Sequence of chain 1.M:
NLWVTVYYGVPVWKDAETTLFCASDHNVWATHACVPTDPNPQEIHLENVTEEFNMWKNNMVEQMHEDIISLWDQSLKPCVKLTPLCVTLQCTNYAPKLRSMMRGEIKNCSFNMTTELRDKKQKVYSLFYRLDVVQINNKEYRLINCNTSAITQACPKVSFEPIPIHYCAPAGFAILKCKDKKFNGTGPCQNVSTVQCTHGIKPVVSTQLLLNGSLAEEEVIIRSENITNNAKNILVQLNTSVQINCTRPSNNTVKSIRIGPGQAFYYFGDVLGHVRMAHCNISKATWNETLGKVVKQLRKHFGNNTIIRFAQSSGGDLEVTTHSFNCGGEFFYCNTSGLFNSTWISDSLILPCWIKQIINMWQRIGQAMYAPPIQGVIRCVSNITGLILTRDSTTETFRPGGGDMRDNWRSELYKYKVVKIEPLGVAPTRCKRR

Binding-site contacts:
Ligand atom N2 contacts residue ASN265 of chain 1.M at 2.9 Å (h-bond).
Ligand atom C3 contacts residue ASN265 of chain 1.M at 3.7 Å.
Ligand atom C1 contacts residue GLN263 of chain 1.M at 4.0 Å.
Ligand atom C8 contacts residue ILE302 of chain 1.M at 4.0 Å (hydrophobic).
Ligand atom O7 contacts residue ASN301 of chain 1.M at 4.1 Å.
Ligand atom C8 contacts residue GLN263 of chain 1.M at 4.2 Å.
Ligand atom C3 contacts residue GLN263 of chain 1.M at 3.7 Å.
Ligand atom C8 contacts residue ASN301 of chain 1.M at 3.4 Å.
Ligand atom C4 contacts residue ASN265 of chain 1.M at 4.2 Å.
Ligand atom O5 contacts residue VAL414 of chain 1.M at 4.3 Å.
Ligand atom C1 contacts residue ARG412 of chain 1.M at 3.8 Å.
Ligand atom C8 contacts residue SER303 of chain 1.M at 3.6 Å.
Ligand atom C4 contacts residue GLN263 of chain 1.M at 4.5 Å.
Ligand atom C8 contacts residue ASN265 of chain 1.M at 4.1 Å.
Ligand atom O7 contacts residue ASN265 of chain 1.M at 3.6 Å (h-bond).
Ligand atom C2 contacts residue ASN265 of chain 1.M at 2.4 Å.
Ligand atom N2 contacts residue GLN263 of chain 1.M at 4.0 Å.
Ligand atom C7 contacts residue ASN301 of chain 1.M at 4.3 Å.
Ligand atom C5 contacts residue ARG412 of chain 1.M at 3.9 Å.
Ligand atom C1 contacts residue ASN265 of chain 1.M at 1.4 Å.
Ligand atom C1 contacts residue VAL414 of chain 1.M at 4.3 Å (hydrophobic).
Ligand atom O6 contacts residue ARG412 of chain 1.M at 3.2 Å (salt-bridge).
Ligand atom O7 contacts residue SER381 of chain 1.M at 4.3 Å.
Ligand atom O5 contacts residue ASN265 of chain 1.M at 2.4 Å (h-bond).
Ligand atom C5 contacts residue ASN265 of chain 1.M at 3.7 Å.
Ligand atom O5 contacts residue ARG412 of chain 1.M at 2.9 Å (salt-bridge).
Ligand atom C2 contacts residue GLN263 of chain 1.M at 4.1 Å.
Ligand atom C7 contacts residue ASN265 of chain 1.M at 3.4 Å.
Ligand atom C5 contacts residue GLN263 of chain 1.M at 4.3 Å.
Ligand atom C6 contacts residue ARG412 of chain 1.M at 3.7 Å.

The small molecule below binds the protein below.
Small molecule (SMILES): CC(=O)N[C@@H]1[C@@H](O)[C@H](O)[C@@H](CO)O[C@H]1O